Sequence of chain 1.B:
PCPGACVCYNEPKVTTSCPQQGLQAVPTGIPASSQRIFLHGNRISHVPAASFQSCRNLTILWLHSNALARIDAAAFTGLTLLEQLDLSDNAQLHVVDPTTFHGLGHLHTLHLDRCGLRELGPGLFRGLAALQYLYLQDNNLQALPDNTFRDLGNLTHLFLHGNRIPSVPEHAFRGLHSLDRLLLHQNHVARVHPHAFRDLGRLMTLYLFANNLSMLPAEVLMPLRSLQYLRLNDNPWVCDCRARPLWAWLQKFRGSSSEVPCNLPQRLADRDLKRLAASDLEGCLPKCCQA

A small-molecule ligand and the protein it binds are described below.
Small molecule (SMILES): CC(=O)N[C@@H]1[C@@H](O)[C@H](O)[C@@H](CO)O[C@H]1O

Binding-site contacts:
Ligand atom C8 contacts residue ALA132 of chain 1.B at 4.2 Å (hydrophobic).
Ligand atom C7 contacts residue ALA131 of chain 1.B at 3.6 Å (hydrophobic).
Ligand atom O7 contacts residue ALA132 of chain 1.B at 3.7 Å.
Ligand atom C2 contacts residue ASN156 of chain 1.B at 2.5 Å.
Ligand atom C7 contacts residue ASN156 of chain 1.B at 3.7 Å.
Ligand atom C3 contacts residue ASN156 of chain 1.B at 3.8 Å.
Ligand atom N2 contacts residue ALA131 of chain 1.B at 3.8 Å.
Ligand atom O7 contacts residue ALA131 of chain 1.B at 4.1 Å.
Ligand atom C4 contacts residue ASN156 of chain 1.B at 4.2 Å.
Ligand atom O5 contacts residue ASN156 of chain 1.B at 2.4 Å (h-bond).
Ligand atom C5 contacts residue ASN156 of chain 1.B at 3.7 Å.
Ligand atom C1 contacts residue ASN156 of chain 1.B at 1.4 Å.
Ligand atom C7 contacts residue ALA132 of chain 1.B at 4.2 Å (hydrophobic).
Ligand atom O7 contacts residue ASN156 of chain 1.B at 4.1 Å.
Ligand atom C8 contacts residue ALA131 of chain 1.B at 3.5 Å (hydrophobic).
Ligand atom N2 contacts residue ASN156 of chain 1.B at 2.9 Å (h-bond).